The small molecule below binds the protein below.
Small molecule (SMILES): CCc1cc(CNC)cc(OCc2ccc3ccc(N)nc3c2)c1

Sequence of chain 1.B:
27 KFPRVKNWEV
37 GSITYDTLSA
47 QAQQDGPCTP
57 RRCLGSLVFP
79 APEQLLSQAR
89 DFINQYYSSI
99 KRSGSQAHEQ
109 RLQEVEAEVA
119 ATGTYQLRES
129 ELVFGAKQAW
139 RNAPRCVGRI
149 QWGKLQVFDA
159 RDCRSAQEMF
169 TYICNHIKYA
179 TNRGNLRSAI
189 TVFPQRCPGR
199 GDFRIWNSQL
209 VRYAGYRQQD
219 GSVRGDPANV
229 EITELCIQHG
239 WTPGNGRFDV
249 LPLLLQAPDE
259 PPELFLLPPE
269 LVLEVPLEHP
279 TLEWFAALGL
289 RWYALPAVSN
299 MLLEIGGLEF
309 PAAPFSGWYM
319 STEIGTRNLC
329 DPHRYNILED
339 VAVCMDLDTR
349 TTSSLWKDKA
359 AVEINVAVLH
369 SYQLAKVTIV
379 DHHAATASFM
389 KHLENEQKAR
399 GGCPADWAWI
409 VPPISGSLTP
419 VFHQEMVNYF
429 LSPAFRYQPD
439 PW

Binding-site contacts:
Ligand atom N02 contacts residue HEM1 of chain 1.O at 3.7 Å.
Ligand atom C02 contacts residue HEM1 of chain 1.O at 3.7 Å.
Ligand atom C25 contacts residue TRP407 of chain 1.B at 4.0 Å (hydrophobic).
Ligand atom C26 contacts residue TRP407 of chain 1.B at 3.9 Å (hydrophobic).
Ligand atom C09 contacts residue GLU321 of chain 1.B at 3.2 Å.
Ligand atom N02 contacts residue GLU321 of chain 1.B at 2.8 Å (salt-bridge).
Ligand atom C28 contacts residue PHE65 of chain 1.B at 3.8 Å (hydrophobic).
Ligand atom C10 contacts residue GLU321 of chain 1.B at 3.4 Å.
Ligand atom C22 contacts residue HEM1 of chain 1.O at 2.8 Å.
Ligand atom C07 contacts residue HEM1 of chain 1.O at 3.5 Å.
Ligand atom C11 contacts residue HEM1 of chain 1.O at 3.0 Å.
Ligand atom C02 contacts residue GLU321 of chain 1.B at 3.4 Å.
Ligand atom C21 contacts residue HEM1 of chain 1.O at 3.2 Å.
Ligand atom C26 contacts residue HEM1 of chain 1.O at 2.8 Å.
Ligand atom C02 contacts residue TRP316 of chain 1.B at 4.1 Å (hydrophobic).
Ligand atom C06 contacts residue HEM1 of chain 1.O at 3.4 Å.
Ligand atom N30 contacts residue H4B1 of chain 1.P at 3.9 Å.
Ligand atom N01 contacts residue GLU321 of chain 1.B at 2.7 Å (salt-bridge).
Ligand atom N02 contacts residue TYR317 of chain 1.B at 3.7 Å.
Ligand atom C05 contacts residue HEM1 of chain 1.O at 3.7 Å.
Ligand atom C04 contacts residue HEM1 of chain 1.O at 3.1 Å.
Ligand atom C09 contacts residue HEM1 of chain 1.O at 3.4 Å.
Ligand atom C28 contacts residue VAL64 of chain 1.B at 3.8 Å (hydrophobic).
Ligand atom C23 contacts residue HEM1 of chain 1.O at 3.7 Å.
Ligand atom C06 contacts residue PHE313 of chain 1.B at 3.9 Å (hydrophobic).
Ligand atom C27 contacts residue PHE65 of chain 1.B at 4.0 Å (hydrophobic).
Ligand atom C10 contacts residue HEM1 of chain 1.O at 4.0 Å.
Ligand atom N02 contacts residue PRO294 of chain 1.B at 3.6 Å.
Ligand atom C03 contacts residue HEM1 of chain 1.O at 2.9 Å.
Ligand atom C27 contacts residue VAL64 of chain 1.B at 3.9 Å (hydrophobic).
Ligand atom O12 contacts residue HEM1 of chain 1.O at 2.9 Å (h-bond).
Ligand atom C31 contacts residue ARG332 of chain 1.B at 4.0 Å.
Ligand atom C08 contacts residue HEM1 of chain 1.O at 3.5 Å.
Ligand atom C08 contacts residue VAL296 of chain 1.B at 3.8 Å (hydrophobic).
Ligand atom C06 contacts residue VAL296 of chain 1.B at 3.5 Å (hydrophobic).
Ligand atom C31 contacts residue ARG325 of chain 1.B at 3.5 Å.
Ligand atom C07 contacts residue VAL296 of chain 1.B at 3.4 Å (hydrophobic).
Ligand atom N02 contacts residue TRP316 of chain 1.B at 2.8 Å (h-bond).
Ligand atom C25 contacts residue HEM1 of chain 1.O at 4.0 Å.
Ligand atom C29 contacts residue HEM1 of chain 1.O at 3.9 Å.